Sequence of chain 1.C:
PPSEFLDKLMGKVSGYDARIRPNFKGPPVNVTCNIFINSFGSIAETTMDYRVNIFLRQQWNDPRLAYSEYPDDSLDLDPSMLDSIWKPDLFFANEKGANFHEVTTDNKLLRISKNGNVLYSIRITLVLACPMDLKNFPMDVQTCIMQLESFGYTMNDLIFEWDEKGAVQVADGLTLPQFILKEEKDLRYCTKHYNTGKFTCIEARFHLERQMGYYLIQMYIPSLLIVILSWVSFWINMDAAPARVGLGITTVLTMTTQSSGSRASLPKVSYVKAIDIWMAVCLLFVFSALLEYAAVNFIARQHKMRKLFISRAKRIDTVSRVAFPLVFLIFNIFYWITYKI

Sequence of chain 1.D:
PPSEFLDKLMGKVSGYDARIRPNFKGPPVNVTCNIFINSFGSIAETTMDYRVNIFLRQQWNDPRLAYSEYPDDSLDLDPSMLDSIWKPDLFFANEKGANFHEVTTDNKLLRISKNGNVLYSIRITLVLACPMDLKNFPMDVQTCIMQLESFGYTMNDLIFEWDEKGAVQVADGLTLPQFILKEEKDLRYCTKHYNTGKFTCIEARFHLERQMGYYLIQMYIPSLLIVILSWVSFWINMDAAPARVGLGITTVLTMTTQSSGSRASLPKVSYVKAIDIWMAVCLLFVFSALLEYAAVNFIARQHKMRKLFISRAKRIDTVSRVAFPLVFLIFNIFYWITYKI

Binding-site contacts:
Ligand atom CAD contacts residue GLY184 of chain 1.C at 4.1 Å.
Ligand atom CAB contacts residue PHE231 of chain 1.C at 4.3 Å (hydrophobic).
Ligand atom OAJ contacts residue THR228 of chain 1.C at 3.9 Å.
Ligand atom CAI contacts residue ARG89 of chain 1.D at 4.0 Å.
Ligand atom CAP contacts residue PHE87 of chain 1.D at 4.2 Å (hydrophobic).
Ligand atom CAC contacts residue LEU141 of chain 1.D at 3.9 Å (hydrophobic).
Ligand atom CAF contacts residue LEU151 of chain 1.D at 4.3 Å (hydrophobic).
Ligand atom CAW contacts residue SER153 of chain 1.D at 4.1 Å.
Ligand atom CAE contacts residue LEU141 of chain 1.D at 3.9 Å (hydrophobic).
Ligand atom CAI contacts residue THR228 of chain 1.C at 4.1 Å.
Ligand atom CAA contacts residue THR228 of chain 1.C at 4.1 Å.
Ligand atom CAX contacts residue PHE87 of chain 1.D at 4.1 Å (hydrophobic).
Ligand atom CAF contacts residue THR228 of chain 1.C at 3.9 Å.
Ligand atom CAS contacts residue PHE87 of chain 1.D at 4.3 Å (hydrophobic).
Ligand atom CAK contacts residue SER153 of chain 1.D at 4.3 Å.
Ligand atom CAL contacts residue ARG89 of chain 1.D at 4.0 Å.
Ligand atom OAJ contacts residue ARG89 of chain 1.D at 3.4 Å (salt-bridge).
Ligand atom CAW contacts residue PHE183 of chain 1.C at 4.1 Å (hydrophobic).
Ligand atom CAC contacts residue GLY184 of chain 1.C at 3.7 Å.
Ligand atom CAC contacts residue PHE231 of chain 1.C at 3.9 Å (hydrophobic).
Ligand atom CAD contacts residue LEU141 of chain 1.D at 3.8 Å (hydrophobic).
Ligand atom CAS contacts residue TYR226 of chain 1.C at 4.4 Å (hydrophobic).
Ligand atom CAR contacts residue TYR226 of chain 1.C at 4.1 Å (hydrophobic).
Ligand atom OAJ contacts residue LEU151 of chain 1.D at 4.3 Å.
Ligand atom CAF contacts residue LEU141 of chain 1.D at 4.5 Å (hydrophobic).
Ligand atom CAU contacts residue THR228 of chain 1.C at 4.5 Å.
Ligand atom CAQ contacts residue PHE87 of chain 1.D at 3.7 Å (hydrophobic).
Ligand atom CAE contacts residue ARG143 of chain 1.D at 3.9 Å.
Ligand atom CAP contacts residue PHE68 of chain 1.D at 4.4 Å (hydrophobic).
Ligand atom NAH contacts residue THR228 of chain 1.C at 4.2 Å.
Ligand atom CAV contacts residue PHE231 of chain 1.C at 3.8 Å (hydrophobic).
Ligand atom CAD contacts residue PHE231 of chain 1.C at 4.5 Å (hydrophobic).
Ligand atom CAU contacts residue TYR226 of chain 1.C at 3.6 Å (hydrophobic).
Ligand atom CAU contacts residue PHE231 of chain 1.C at 3.6 Å (hydrophobic).
Ligand atom CAX contacts residue PHE183 of chain 1.C at 3.6 Å (hydrophobic).
Ligand atom OAO contacts residue PHE87 of chain 1.D at 4.5 Å.
Ligand atom CAT contacts residue TYR226 of chain 1.C at 3.7 Å (hydrophobic).

A small-molecule ligand and the protein it binds are described below.
Small molecule (SMILES): O=C1C[C@@H]2OCC=C3CN4CC[C@]56c7ccccc7N1[C@H]5[C@H]2[C@H]3C[C@H]46